The small molecule below binds the protein below.
Small molecule (SMILES): CC(=O)N[C@@H]1[C@@H](O)[C@H](O)[C@@H](CO)O[C@H]1O

Binding-site contacts:
Ligand atom C7 contacts residue ASN271 of chain 1.G at 3.1 Å.
Ligand atom C8 contacts residue ASN271 of chain 1.G at 4.3 Å.
Ligand atom C6 contacts residue LEU292 of chain 1.G at 3.5 Å (hydrophobic).
Ligand atom C5 contacts residue ASN271 of chain 1.G at 3.7 Å.
Ligand atom O7 contacts residue ASN271 of chain 1.G at 3.1 Å (h-bond).
Ligand atom O5 contacts residue LEU292 of chain 1.G at 3.2 Å.
Ligand atom C7 contacts residue VAL410 of chain 1.G at 4.2 Å (hydrophobic).
Ligand atom C4 contacts residue ASN271 of chain 1.G at 4.2 Å.
Ligand atom C2 contacts residue ASN271 of chain 1.G at 2.5 Å.
Ligand atom C1 contacts residue ASN271 of chain 1.G at 1.4 Å.
Ligand atom C3 contacts residue ASN271 of chain 1.G at 3.8 Å.
Ligand atom C5 contacts residue LEU292 of chain 1.G at 3.9 Å (hydrophobic).
Ligand atom N2 contacts residue ASN271 of chain 1.G at 2.9 Å (h-bond).
Ligand atom C1 contacts residue LEU292 of chain 1.G at 4.3 Å (hydrophobic).
Ligand atom O5 contacts residue ASN271 of chain 1.G at 2.4 Å (h-bond).
Ligand atom C8 contacts residue VAL410 of chain 1.G at 3.7 Å (hydrophobic).

Sequence of chain 1.G:
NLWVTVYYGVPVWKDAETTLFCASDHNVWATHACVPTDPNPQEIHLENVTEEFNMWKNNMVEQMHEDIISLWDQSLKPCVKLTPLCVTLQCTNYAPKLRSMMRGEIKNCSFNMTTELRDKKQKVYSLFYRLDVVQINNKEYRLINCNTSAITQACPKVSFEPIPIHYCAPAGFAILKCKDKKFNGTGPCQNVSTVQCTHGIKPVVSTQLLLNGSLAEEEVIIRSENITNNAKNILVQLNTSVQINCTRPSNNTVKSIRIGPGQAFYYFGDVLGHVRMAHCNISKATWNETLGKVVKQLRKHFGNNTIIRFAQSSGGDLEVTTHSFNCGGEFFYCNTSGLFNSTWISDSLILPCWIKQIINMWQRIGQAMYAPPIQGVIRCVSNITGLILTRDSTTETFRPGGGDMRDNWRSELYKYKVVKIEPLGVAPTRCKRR